Sequence of chain 1.B:
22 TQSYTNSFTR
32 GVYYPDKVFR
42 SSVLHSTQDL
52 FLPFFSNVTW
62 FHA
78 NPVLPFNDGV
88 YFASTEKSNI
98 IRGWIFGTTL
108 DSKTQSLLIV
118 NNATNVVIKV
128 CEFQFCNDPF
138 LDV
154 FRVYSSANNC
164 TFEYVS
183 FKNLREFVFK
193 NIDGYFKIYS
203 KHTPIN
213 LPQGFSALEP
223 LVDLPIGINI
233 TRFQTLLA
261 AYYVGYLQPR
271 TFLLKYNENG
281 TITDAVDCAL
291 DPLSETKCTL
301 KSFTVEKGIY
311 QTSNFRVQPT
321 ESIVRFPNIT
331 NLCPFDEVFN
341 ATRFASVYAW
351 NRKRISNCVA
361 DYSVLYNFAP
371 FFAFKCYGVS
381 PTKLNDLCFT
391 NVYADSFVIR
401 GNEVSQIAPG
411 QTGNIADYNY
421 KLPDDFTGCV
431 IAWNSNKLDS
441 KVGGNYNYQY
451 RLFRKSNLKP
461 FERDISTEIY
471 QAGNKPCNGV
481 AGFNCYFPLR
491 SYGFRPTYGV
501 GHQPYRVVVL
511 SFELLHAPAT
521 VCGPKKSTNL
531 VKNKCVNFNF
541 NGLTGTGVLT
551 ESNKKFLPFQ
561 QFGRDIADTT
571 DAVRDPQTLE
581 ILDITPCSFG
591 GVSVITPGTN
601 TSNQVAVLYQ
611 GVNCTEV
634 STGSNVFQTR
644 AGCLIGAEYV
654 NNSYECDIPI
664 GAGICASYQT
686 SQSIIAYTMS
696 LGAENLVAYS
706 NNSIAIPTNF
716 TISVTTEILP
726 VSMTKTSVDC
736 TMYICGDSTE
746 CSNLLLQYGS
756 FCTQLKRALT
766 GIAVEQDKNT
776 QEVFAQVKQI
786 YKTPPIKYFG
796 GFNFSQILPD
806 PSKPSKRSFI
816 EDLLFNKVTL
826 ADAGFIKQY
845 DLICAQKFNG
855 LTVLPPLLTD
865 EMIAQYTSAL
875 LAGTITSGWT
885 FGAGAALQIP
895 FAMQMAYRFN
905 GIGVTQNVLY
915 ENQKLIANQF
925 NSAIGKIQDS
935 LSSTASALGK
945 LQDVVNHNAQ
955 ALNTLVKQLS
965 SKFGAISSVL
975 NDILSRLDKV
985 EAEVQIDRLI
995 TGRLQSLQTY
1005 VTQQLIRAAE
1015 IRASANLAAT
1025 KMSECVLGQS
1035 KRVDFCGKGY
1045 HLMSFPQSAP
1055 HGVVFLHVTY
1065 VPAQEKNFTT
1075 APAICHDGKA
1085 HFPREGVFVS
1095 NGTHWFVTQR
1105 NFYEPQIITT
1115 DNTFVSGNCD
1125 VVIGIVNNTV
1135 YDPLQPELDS

The protein below binds the small molecule below.
Small molecule (SMILES): CC(=O)N[C@@H]1[C@@H](O)[C@H](O)[C@@H](CO)O[C@H]1O

Binding-site contacts:
Ligand atom C5 contacts residue ASN654 of chain 1.B at 3.7 Å.
Ligand atom C3 contacts residue ASN654 of chain 1.B at 3.8 Å.
Ligand atom C1 contacts residue ASN654 of chain 1.B at 1.4 Å.
Ligand atom C4 contacts residue ASN654 of chain 1.B at 4.2 Å.
Ligand atom O7 contacts residue ASN654 of chain 1.B at 3.8 Å.
Ligand atom N2 contacts residue ASN654 of chain 1.B at 2.9 Å (h-bond).
Ligand atom C7 contacts residue ASN654 of chain 1.B at 3.6 Å.
Ligand atom O5 contacts residue ASN654 of chain 1.B at 2.4 Å (h-bond).
Ligand atom C8 contacts residue TYR652 of chain 1.B at 3.4 Å (hydrophobic).
Ligand atom C2 contacts residue ASN654 of chain 1.B at 2.4 Å.